Sequence of chain 1.A:
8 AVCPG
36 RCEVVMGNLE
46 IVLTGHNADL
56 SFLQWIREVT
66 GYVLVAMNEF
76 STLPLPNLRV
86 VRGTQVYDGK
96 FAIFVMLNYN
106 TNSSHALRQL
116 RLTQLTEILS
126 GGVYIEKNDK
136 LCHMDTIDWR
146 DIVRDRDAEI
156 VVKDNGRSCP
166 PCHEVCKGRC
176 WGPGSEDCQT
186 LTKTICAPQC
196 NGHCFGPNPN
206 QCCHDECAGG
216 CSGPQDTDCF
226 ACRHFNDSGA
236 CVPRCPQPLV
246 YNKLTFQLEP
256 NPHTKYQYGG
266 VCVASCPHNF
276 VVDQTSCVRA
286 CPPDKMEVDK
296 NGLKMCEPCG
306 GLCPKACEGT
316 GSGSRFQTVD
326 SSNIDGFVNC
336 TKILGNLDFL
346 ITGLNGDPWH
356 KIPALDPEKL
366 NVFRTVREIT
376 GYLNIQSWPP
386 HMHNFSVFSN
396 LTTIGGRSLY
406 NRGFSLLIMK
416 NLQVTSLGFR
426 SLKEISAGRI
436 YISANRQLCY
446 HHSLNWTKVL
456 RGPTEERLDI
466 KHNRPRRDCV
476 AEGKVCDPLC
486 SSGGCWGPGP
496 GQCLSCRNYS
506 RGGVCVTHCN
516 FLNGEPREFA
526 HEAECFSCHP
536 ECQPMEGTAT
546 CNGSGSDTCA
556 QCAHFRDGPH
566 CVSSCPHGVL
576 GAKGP

Binding-site contacts:
Ligand atom N2 contacts residue ASN395 of chain 1.A at 2.7 Å (h-bond).
Ligand atom O5 contacts residue ASN395 of chain 1.A at 2.5 Å (h-bond).
Ligand atom C3 contacts residue ASN395 of chain 1.A at 3.6 Å.
Ligand atom C2 contacts residue ASN395 of chain 1.A at 2.5 Å.
Ligand atom C7 contacts residue ASN395 of chain 1.A at 3.4 Å.
Ligand atom C1 contacts residue ASN395 of chain 1.A at 1.4 Å.
Ligand atom C8 contacts residue ASN395 of chain 1.A at 4.3 Å.
Ligand atom C8 contacts residue ARG372 of chain 1.A at 3.2 Å.
Ligand atom C1 contacts residue ARG369 of chain 1.A at 3.7 Å.
Ligand atom O7 contacts residue ASN395 of chain 1.A at 3.9 Å.
Ligand atom C4 contacts residue ASN395 of chain 1.A at 4.2 Å.
Ligand atom C5 contacts residue ASN395 of chain 1.A at 3.7 Å.

The protein below binds the small molecule below.
Small molecule (SMILES): CC(=O)N[C@@H]1[C@@H](O)[C@H](O)[C@@H](CO)O[C@H]1O